A protein and the small-molecule ligand that binds it are described below.
Small molecule (SMILES): CC(=O)N[C@H]1[C@H](O[C@H]2[C@H](O)[C@@H](NC(C)=O)CO[C@@H]2CO)O[C@H](CO)[C@@H](O[C@@H]2O[C@H](CO)[C@@H](O)[C@H](O[C@H]3O[C@H](CO)[C@@H](O)[C@H](O)[C@@H]3O)[C@@H]2O)[C@@H]1O

Binding-site contacts:
Ligand atom O2 contacts residue NAG2 of chain 1.U at 4.3 Å.
Ligand atom O7 contacts residue SER333 of chain 1.D at 2.9 Å (h-bond).
Ligand atom C7 contacts residue SER333 of chain 1.D at 3.2 Å.
Ligand atom C8 contacts residue SER333 of chain 1.D at 3.4 Å.
Ligand atom N2 contacts residue SER333 of chain 1.D at 4.2 Å.
Ligand atom O6 contacts residue NAG1 of chain 1.U at 2.3 Å (h-bond).
Ligand atom N2 contacts residue ASN332 of chain 1.D at 2.9 Å (h-bond).
Ligand atom C2 contacts residue ASN332 of chain 1.D at 2.4 Å.
Ligand atom C7 contacts residue NAG2 of chain 1.U at 4.2 Å.
Ligand atom C5 contacts residue NAG2 of chain 1.U at 4.2 Å.
Ligand atom C1 contacts residue SER357 of chain 1.D at 3.9 Å.
Ligand atom C6 contacts residue NAG2 of chain 1.U at 3.7 Å.
Ligand atom O3 contacts residue NAG1 of chain 1.U at 4.3 Å.
Ligand atom C5 contacts residue ASN332 of chain 1.D at 3.7 Å.
Ligand atom O4 contacts residue NAG2 of chain 1.U at 3.8 Å.
Ligand atom C6 contacts residue NAG1 of chain 1.U at 3.2 Å.
Ligand atom C4 contacts residue ASN332 of chain 1.D at 4.2 Å.
Ligand atom C5 contacts residue NAG1 of chain 1.U at 3.2 Å.
Ligand atom C3 contacts residue ASN332 of chain 1.D at 3.8 Å.
Ligand atom O5 contacts residue NAG1 of chain 1.U at 3.5 Å (h-bond).
Ligand atom O6 contacts residue NAG2 of chain 1.U at 3.7 Å.
Ligand atom C1 contacts residue ASN332 of chain 1.D at 1.4 Å.
Ligand atom O5 contacts residue ASN332 of chain 1.D at 2.4 Å (h-bond).
Ligand atom O7 contacts residue SER334 of chain 1.D at 3.6 Å.
Ligand atom C1 contacts residue NAG1 of chain 1.U at 4.2 Å.
Ligand atom O4 contacts residue BMA3 of chain 1.U at 4.5 Å.
Ligand atom O5 contacts residue SER357 of chain 1.D at 4.5 Å.
Ligand atom C4 contacts residue NAG1 of chain 1.U at 4.4 Å.
Ligand atom N2 contacts residue SER357 of chain 1.D at 4.0 Å.
Ligand atom O7 contacts residue ASN332 of chain 1.D at 3.6 Å.
Ligand atom C2 contacts residue SER357 of chain 1.D at 3.9 Å.
Ligand atom O2 contacts residue BMA3 of chain 1.U at 4.3 Å.
Ligand atom O7 contacts residue NAG2 of chain 1.U at 3.2 Å (h-bond).
Ligand atom C7 contacts residue ASN332 of chain 1.D at 3.5 Å.
Ligand atom C7 contacts residue SER334 of chain 1.D at 4.1 Å.
Ligand atom C8 contacts residue SER334 of chain 1.D at 3.6 Å.
Ligand atom C8 contacts residue GLY335 of chain 1.D at 4.2 Å.

Sequence of chain 1.D:
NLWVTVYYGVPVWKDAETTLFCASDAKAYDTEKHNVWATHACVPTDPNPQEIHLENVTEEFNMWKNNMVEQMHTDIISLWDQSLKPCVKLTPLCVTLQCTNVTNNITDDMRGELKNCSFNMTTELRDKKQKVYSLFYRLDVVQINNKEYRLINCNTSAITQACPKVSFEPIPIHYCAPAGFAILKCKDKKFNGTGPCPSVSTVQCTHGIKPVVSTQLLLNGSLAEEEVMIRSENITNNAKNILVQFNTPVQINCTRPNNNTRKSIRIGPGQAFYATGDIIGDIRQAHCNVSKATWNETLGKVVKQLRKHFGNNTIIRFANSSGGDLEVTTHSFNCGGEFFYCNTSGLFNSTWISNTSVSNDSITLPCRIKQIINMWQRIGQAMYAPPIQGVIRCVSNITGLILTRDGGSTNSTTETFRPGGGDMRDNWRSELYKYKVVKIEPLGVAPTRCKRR